Sequence of chain 1.D:
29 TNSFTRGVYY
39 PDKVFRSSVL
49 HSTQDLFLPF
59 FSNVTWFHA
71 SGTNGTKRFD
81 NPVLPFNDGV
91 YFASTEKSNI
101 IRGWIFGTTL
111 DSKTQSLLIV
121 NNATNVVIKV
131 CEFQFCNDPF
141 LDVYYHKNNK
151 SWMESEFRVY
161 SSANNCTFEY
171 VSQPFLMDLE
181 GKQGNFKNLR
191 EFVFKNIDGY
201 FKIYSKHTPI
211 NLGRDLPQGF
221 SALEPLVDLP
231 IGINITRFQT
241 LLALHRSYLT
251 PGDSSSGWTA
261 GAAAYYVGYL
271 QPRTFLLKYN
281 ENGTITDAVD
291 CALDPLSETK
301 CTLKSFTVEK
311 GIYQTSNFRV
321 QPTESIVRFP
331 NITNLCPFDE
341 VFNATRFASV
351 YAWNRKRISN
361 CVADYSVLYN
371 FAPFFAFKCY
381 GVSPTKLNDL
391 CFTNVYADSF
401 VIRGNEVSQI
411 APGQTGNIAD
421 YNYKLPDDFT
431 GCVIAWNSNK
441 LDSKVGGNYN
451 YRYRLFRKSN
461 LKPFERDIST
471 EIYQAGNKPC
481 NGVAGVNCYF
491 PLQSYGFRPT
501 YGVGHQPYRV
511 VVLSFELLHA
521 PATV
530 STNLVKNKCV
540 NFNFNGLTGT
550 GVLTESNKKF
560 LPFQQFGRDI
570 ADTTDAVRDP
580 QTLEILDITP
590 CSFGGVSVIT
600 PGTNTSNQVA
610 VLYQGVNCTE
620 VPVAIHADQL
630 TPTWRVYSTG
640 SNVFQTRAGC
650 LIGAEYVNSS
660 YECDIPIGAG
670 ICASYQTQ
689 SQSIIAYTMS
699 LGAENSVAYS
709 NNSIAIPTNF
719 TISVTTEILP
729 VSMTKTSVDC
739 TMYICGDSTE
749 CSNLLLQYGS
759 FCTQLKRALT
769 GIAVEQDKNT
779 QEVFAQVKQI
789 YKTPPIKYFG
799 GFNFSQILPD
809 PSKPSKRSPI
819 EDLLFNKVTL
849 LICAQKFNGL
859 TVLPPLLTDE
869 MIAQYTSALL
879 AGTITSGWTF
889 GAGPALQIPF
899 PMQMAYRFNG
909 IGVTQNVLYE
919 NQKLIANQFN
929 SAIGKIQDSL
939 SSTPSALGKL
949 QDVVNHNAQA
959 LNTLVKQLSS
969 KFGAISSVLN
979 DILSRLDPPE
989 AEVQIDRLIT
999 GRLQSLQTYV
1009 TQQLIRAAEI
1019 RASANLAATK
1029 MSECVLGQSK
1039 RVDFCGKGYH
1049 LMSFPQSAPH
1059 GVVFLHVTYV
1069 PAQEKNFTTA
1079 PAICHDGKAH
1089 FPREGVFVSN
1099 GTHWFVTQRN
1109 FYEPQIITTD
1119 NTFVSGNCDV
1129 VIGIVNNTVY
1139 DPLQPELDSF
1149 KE

The protein below binds the small molecule below.
Small molecule (SMILES): CC(=O)N[C@H]1[C@H](O[C@H]2[C@H](O)[C@@H](NC(C)=O)CO[C@@H]2CO)O[C@H](CO)[C@@H](O)[C@@H]1O

Binding-site contacts:
Ligand atom C5 contacts residue ASN1134 of chain 1.D at 3.6 Å.
Ligand atom C1 contacts residue ASN1134 of chain 1.D at 1.4 Å.
Ligand atom C7 contacts residue ASN1134 of chain 1.D at 3.6 Å.
Ligand atom O7 contacts residue ASN1134 of chain 1.D at 3.2 Å (h-bond).
Ligand atom N2 contacts residue ASN1134 of chain 1.D at 3.3 Å (h-bond).
Ligand atom O5 contacts residue ASN1134 of chain 1.D at 2.3 Å (h-bond).
Ligand atom C3 contacts residue ASN1134 of chain 1.D at 3.6 Å.
Ligand atom C2 contacts residue ASN1134 of chain 1.D at 2.4 Å.
Ligand atom O3 contacts residue ASN1134 of chain 1.D at 3.8 Å.
Ligand atom C4 contacts residue ASN1134 of chain 1.D at 4.2 Å.